Sequence of chain 1.A:
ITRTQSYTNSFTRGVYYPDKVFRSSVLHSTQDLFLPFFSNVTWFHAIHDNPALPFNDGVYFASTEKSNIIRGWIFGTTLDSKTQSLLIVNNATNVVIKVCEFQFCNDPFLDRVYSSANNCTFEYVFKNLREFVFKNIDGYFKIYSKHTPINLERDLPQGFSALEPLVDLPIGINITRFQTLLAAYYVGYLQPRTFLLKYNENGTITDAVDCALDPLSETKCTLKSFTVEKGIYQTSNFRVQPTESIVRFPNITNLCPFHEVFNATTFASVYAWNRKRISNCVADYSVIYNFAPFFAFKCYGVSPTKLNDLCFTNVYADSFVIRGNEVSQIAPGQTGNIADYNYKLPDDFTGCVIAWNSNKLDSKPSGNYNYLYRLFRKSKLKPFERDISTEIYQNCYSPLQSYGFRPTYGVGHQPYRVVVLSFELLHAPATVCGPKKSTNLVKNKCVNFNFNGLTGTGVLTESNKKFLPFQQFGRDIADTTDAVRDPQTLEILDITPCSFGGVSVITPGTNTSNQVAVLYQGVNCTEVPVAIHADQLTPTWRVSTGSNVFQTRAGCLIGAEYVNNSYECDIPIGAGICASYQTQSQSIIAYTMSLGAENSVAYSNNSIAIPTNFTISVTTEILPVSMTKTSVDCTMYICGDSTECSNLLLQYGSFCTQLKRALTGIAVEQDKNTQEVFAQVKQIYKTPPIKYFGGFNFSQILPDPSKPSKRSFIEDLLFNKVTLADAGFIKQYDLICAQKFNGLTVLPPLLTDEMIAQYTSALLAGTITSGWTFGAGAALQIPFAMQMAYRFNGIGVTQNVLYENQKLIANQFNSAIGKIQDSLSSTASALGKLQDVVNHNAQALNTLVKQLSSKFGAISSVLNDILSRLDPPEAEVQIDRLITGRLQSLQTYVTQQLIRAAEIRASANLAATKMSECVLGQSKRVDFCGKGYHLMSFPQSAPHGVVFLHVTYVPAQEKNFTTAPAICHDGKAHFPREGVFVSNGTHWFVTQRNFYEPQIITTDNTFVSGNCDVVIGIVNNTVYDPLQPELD

Binding-site contacts:
Ligand atom O6 contacts residue GLN800 of chain 1.A at 3.5 Å (h-bond).
Ligand atom C2 contacts residue ASN797 of chain 1.A at 2.5 Å.
Ligand atom O5 contacts residue ASN797 of chain 1.A at 2.4 Å (h-bond).
Ligand atom N2 contacts residue SER799 of chain 1.A at 4.4 Å.
Ligand atom C8 contacts residue ASN797 of chain 1.A at 3.9 Å.
Ligand atom C6 contacts residue GLN800 of chain 1.A at 4.5 Å.
Ligand atom C3 contacts residue ASN797 of chain 1.A at 3.8 Å.
Ligand atom C4 contacts residue ASN797 of chain 1.A at 4.2 Å.
Ligand atom C5 contacts residue ASN797 of chain 1.A at 3.6 Å.
Ligand atom N2 contacts residue ASN797 of chain 1.A at 2.6 Å (h-bond).
Ligand atom C7 contacts residue ASN797 of chain 1.A at 3.7 Å.
Ligand atom C1 contacts residue ASN797 of chain 1.A at 1.4 Å.
Ligand atom C1 contacts residue SER799 of chain 1.A at 3.7 Å.

This small molecule binds to this protein.
Small molecule (SMILES): CC(=O)N[C@@H]1[C@@H](O)[C@H](O)[C@@H](CO)O[C@H]1O